Binding-site contacts:
Ligand atom O7 contacts residue THR193 of chain 1.D at 4.5 Å.
Ligand atom C1 contacts residue ILE156 of chain 1.D at 4.1 Å (hydrophobic).
Ligand atom C4 contacts residue ASN191 of chain 1.D at 4.2 Å.
Ligand atom C7 contacts residue ASN191 of chain 1.D at 3.4 Å.
Ligand atom C7 contacts residue GLU194 of chain 1.D at 4.5 Å.
Ligand atom C5 contacts residue THR193 of chain 1.D at 3.8 Å.
Ligand atom C5 contacts residue ASN191 of chain 1.D at 3.6 Å.
Ligand atom C3 contacts residue ASN191 of chain 1.D at 3.8 Å.
Ligand atom C7 contacts residue ILE156 of chain 1.D at 4.0 Å (hydrophobic).
Ligand atom O6 contacts residue THR193 of chain 1.D at 4.1 Å.
Ligand atom C8 contacts residue GLN189 of chain 1.D at 4.4 Å.
Ligand atom O6 contacts residue ASN191 of chain 1.D at 4.5 Å.
Ligand atom O7 contacts residue LYS229 of chain 1.D at 4.2 Å.
Ligand atom O7 contacts residue GLN189 of chain 1.D at 3.8 Å.
Ligand atom C6 contacts residue GLU194 of chain 1.D at 4.5 Å.
Ligand atom C1 contacts residue ASN191 of chain 1.D at 1.4 Å.
Ligand atom C8 contacts residue THR150 of chain 1.D at 3.8 Å.
Ligand atom C2 contacts residue ASN191 of chain 1.D at 2.5 Å.
Ligand atom N2 contacts residue ASN191 of chain 1.D at 2.9 Å (h-bond).
Ligand atom O5 contacts residue ASN191 of chain 1.D at 2.4 Å (h-bond).
Ligand atom N2 contacts residue ILE156 of chain 1.D at 3.7 Å.
Ligand atom C7 contacts residue GLN189 of chain 1.D at 4.4 Å.
Ligand atom C8 contacts residue GLU194 of chain 1.D at 3.3 Å.
Ligand atom O7 contacts residue ASN191 of chain 1.D at 3.3 Å (h-bond).
Ligand atom C6 contacts residue THR193 of chain 1.D at 4.1 Å.
Ligand atom O5 contacts residue THR193 of chain 1.D at 3.7 Å.
Ligand atom O6 contacts residue GLU194 of chain 1.D at 4.0 Å.
Ligand atom C8 contacts residue ILE156 of chain 1.D at 4.1 Å (hydrophobic).
Ligand atom C1 contacts residue THR193 of chain 1.D at 3.5 Å.

The protein below binds the small molecule below.
Small molecule (SMILES): CC(=O)N[C@H]1[C@H](O[C@H]2[C@H](O)[C@@H](NC(C)=O)CO[C@@H]2CO)O[C@H](CO)[C@@H](O)[C@@H]1O

Sequence of chain 1.D:
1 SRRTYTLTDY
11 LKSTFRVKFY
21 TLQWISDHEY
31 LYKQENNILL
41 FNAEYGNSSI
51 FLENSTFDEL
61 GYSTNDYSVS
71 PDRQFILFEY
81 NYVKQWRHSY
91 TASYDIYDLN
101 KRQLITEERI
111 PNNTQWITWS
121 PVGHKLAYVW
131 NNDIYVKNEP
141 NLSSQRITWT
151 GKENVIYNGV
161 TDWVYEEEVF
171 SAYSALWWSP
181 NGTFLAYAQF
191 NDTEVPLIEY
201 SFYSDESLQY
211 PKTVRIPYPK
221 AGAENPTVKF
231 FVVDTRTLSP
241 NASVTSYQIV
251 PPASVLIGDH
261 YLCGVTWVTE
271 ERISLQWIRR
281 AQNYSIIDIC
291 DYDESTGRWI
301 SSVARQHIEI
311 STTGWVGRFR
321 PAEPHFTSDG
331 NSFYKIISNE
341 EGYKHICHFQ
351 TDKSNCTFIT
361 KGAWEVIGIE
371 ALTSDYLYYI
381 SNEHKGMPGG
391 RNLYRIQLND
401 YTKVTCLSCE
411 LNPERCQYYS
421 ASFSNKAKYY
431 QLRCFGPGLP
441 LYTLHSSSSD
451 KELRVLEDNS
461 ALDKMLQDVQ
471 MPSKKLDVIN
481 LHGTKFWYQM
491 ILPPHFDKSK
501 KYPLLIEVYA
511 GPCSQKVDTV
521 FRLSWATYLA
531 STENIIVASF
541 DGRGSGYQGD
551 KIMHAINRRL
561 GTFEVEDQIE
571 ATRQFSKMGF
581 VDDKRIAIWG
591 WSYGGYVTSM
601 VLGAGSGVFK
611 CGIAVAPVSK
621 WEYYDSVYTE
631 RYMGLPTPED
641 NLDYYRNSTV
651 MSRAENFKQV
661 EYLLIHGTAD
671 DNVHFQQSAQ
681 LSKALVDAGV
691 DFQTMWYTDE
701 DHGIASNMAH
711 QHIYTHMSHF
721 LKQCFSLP